Binding-site contacts:
Ligand atom C10 contacts residue TRP162 of chain 1.C at 3.5 Å (hydrophobic).
Ligand atom C8 contacts residue TYR204 of chain 1.C at 3.4 Å (hydrophobic).
Ligand atom N1 contacts residue TRP162 of chain 1.C at 3.5 Å (h-bond).
Ligand atom N1 contacts residue TYR211 of chain 1.C at 4.4 Å.
Ligand atom C3 contacts residue TRP72 of chain 1.D at 4.2 Å (hydrophobic).
Ligand atom C9 contacts residue TRP162 of chain 1.C at 3.1 Å (hydrophobic).
Ligand atom C2 contacts residue CYS207 of chain 1.C at 4.4 Å (hydrophobic).
Ligand atom C10 contacts residue TYR108 of chain 1.C at 3.5 Å (hydrophobic).
Ligand atom C3 contacts residue TRP162 of chain 1.C at 3.3 Å (hydrophobic).
Ligand atom C2 contacts residue TRP162 of chain 1.C at 3.2 Å (hydrophobic).
Ligand atom O7 contacts residue THR163 of chain 1.C at 3.9 Å.
Ligand atom O7 contacts residue MET133 of chain 1.D at 3.8 Å.
Ligand atom C5 contacts residue TRP162 of chain 1.C at 3.8 Å (hydrophobic).
Ligand atom N1 contacts residue TRP72 of chain 1.D at 4.5 Å.
Ligand atom C3 contacts residue CYS207 of chain 1.C at 4.3 Å (hydrophobic).
Ligand atom C6 contacts residue LEU131 of chain 1.D at 4.3 Å (hydrophobic).
Ligand atom N1 contacts residue TYR204 of chain 1.C at 4.3 Å.
Ligand atom C2 contacts residue TYR211 of chain 1.C at 3.5 Å (hydrophobic).
Ligand atom O7 contacts residue TRP162 of chain 1.C at 3.6 Å.
Ligand atom C6 contacts residue THR163 of chain 1.C at 3.9 Å.
Ligand atom C5 contacts residue THR163 of chain 1.C at 4.0 Å.
Ligand atom O4 contacts residue TRP162 of chain 1.C at 3.6 Å.
Ligand atom O4 contacts residue CYS207 of chain 1.C at 4.2 Å.
Ligand atom C9 contacts residue TRP72 of chain 1.D at 4.1 Å (hydrophobic).
Ligand atom C5 contacts residue MET133 of chain 1.D at 4.3 Å (hydrophobic).
Ligand atom O4 contacts residue THR163 of chain 1.C at 4.4 Å.
Ligand atom C8 contacts residue TRP72 of chain 1.D at 3.7 Å (hydrophobic).
Ligand atom C10 contacts residue TYR211 of chain 1.C at 3.5 Å (hydrophobic).
Ligand atom O4 contacts residue TYR211 of chain 1.C at 4.0 Å.
Ligand atom C10 contacts residue SER161 of chain 1.C at 3.8 Å.
Ligand atom C6 contacts residue ARG123 of chain 1.D at 3.9 Å.
Ligand atom C10 contacts residue TYR204 of chain 1.C at 4.0 Å (hydrophobic).

The protein below binds the small molecule below.
Small molecule (SMILES): CC(=O)OCC[N+](C)(C)C

Sequence of chain 1.D:
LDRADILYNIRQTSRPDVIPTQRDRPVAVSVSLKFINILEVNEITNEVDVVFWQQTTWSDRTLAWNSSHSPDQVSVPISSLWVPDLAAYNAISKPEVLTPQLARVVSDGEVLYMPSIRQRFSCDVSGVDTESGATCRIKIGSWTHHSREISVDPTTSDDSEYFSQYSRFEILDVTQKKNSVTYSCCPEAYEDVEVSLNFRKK

Sequence of chain 1.C:
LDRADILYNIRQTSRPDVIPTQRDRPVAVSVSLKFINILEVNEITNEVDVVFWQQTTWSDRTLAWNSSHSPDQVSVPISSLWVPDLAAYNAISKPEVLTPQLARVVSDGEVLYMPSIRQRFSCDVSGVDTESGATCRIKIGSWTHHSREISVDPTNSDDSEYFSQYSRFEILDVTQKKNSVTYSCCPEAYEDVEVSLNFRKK